Sequence of chain 1.D:
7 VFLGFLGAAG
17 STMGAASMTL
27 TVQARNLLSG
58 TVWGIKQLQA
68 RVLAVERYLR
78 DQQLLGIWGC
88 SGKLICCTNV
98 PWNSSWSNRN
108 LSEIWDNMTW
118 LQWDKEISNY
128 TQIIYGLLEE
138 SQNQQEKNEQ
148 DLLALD

A small-molecule ligand and the protein it binds are described below.
Small molecule (SMILES): CC(=O)N[C@@H]1[C@@H](O)[C@H](O)[C@@H](CO)O[C@H]1O

Binding-site contacts:
Ligand atom C4 contacts residue ASN107 of chain 1.D at 4.2 Å.
Ligand atom O7 contacts residue ARG106 of chain 1.D at 4.3 Å.
Ligand atom C7 contacts residue ASN105 of chain 1.D at 3.9 Å.
Ligand atom C3 contacts residue ASN107 of chain 1.D at 3.8 Å.
Ligand atom C7 contacts residue ASN107 of chain 1.D at 3.3 Å.
Ligand atom C2 contacts residue ASN107 of chain 1.D at 2.5 Å.
Ligand atom O7 contacts residue ASN107 of chain 1.D at 3.6 Å (h-bond).
Ligand atom O5 contacts residue ASN107 of chain 1.D at 2.4 Å (h-bond).
Ligand atom C8 contacts residue ASN105 of chain 1.D at 3.3 Å.
Ligand atom C8 contacts residue ASN107 of chain 1.D at 3.6 Å.
Ligand atom O7 contacts residue ASN105 of chain 1.D at 3.5 Å (h-bond).
Ligand atom N2 contacts residue ASN107 of chain 1.D at 2.8 Å (h-bond).
Ligand atom C8 contacts residue ARG106 of chain 1.D at 4.1 Å.
Ligand atom C7 contacts residue ARG106 of chain 1.D at 4.5 Å.
Ligand atom C1 contacts residue ASN107 of chain 1.D at 1.4 Å.
Ligand atom C5 contacts residue ASN107 of chain 1.D at 3.7 Å.